This protein binds this small molecule.
Small molecule (SMILES): Cc1nc2c(NC(C)C)nc(CCc3nc(N4CCCC4)nn3C)nn2c1C

Binding-site contacts:
Ligand atom C04 contacts residue PRO266 of chain 1.D at 3.6 Å (hydrophobic).
Ligand atom C11 contacts residue PHE283 of chain 1.D at 3.5 Å (hydrophobic).
Ligand atom C24 contacts residue LEU229 of chain 1.D at 3.6 Å (hydrophobic).
Ligand atom C26 contacts residue PHE250 of chain 1.D at 3.7 Å (hydrophobic).
Ligand atom C11 contacts residue TYR247 of chain 1.D at 3.7 Å (hydrophobic).
Ligand atom C08 contacts residue GLY279 of chain 1.D at 3.5 Å.
Ligand atom N10 contacts residue MET267 of chain 1.D at 3.7 Å.
Ligand atom C08 contacts residue TYR247 of chain 1.D at 3.5 Å (hydrophobic).
Ligand atom C16 contacts residue PHE283 of chain 1.D at 3.6 Å (hydrophobic).
Ligand atom C11 contacts residue GLN280 of chain 1.D at 3.6 Å.
Ligand atom C23 contacts residue GLN280 of chain 1.D at 3.5 Å.
Ligand atom N09 contacts residue GLY279 of chain 1.D at 3.6 Å.
Ligand atom C21 contacts residue ILE246 of chain 1.D at 3.6 Å (hydrophobic).
Ligand atom C03 contacts residue GLU275 of chain 1.D at 3.5 Å.
Ligand atom C04 contacts residue LYS272 of chain 1.D at 3.7 Å.
Ligand atom C23 contacts residue ILE246 of chain 1.D at 3.6 Å (hydrophobic).
Ligand atom N07 contacts residue GLY279 of chain 1.D at 3.6 Å.
Ligand atom C18 contacts residue PHE283 of chain 1.D at 3.4 Å (hydrophobic).
Ligand atom C13 contacts residue TYR247 of chain 1.D at 3.4 Å (hydrophobic).
Ligand atom C02 contacts residue TYR247 of chain 1.D at 3.7 Å (hydrophobic).
Ligand atom N09 contacts residue MET267 of chain 1.D at 3.6 Å.
Ligand atom C20 contacts residue PHE283 of chain 1.D at 3.7 Å (hydrophobic).
Ligand atom C03 contacts residue VAL276 of chain 1.D at 3.7 Å (hydrophobic).
Ligand atom N22 contacts residue LEU229 of chain 1.D at 3.7 Å.
Ligand atom N01 contacts residue GLY279 of chain 1.D at 3.5 Å.
Ligand atom N22 contacts residue PHE283 of chain 1.D at 3.6 Å.
Ligand atom C28 contacts residue PHE283 of chain 1.D at 3.7 Å (hydrophobic).
Ligand atom C14 contacts residue PHE250 of chain 1.D at 3.7 Å (hydrophobic).
Ligand atom N10 contacts residue GLY279 of chain 1.D at 3.8 Å.
Ligand atom N01 contacts residue MET267 of chain 1.D at 3.7 Å.
Ligand atom N07 contacts residue TYR247 of chain 1.D at 2.7 Å (h-bond).
Ligand atom C03 contacts residue LYS272 of chain 1.D at 3.8 Å.
Ligand atom C13 contacts residue MET267 of chain 1.D at 3.8 Å (hydrophobic).
Ligand atom C20 contacts residue ILE246 of chain 1.D at 3.5 Å (hydrophobic).
Ligand atom C13 contacts residue GLN280 of chain 1.D at 3.5 Å.
Ligand atom C08 contacts residue MET267 of chain 1.D at 3.6 Å (hydrophobic).
Ligand atom N17 contacts residue PHE250 of chain 1.D at 3.4 Å.
Ligand atom C06 contacts residue GLY279 of chain 1.D at 3.4 Å.
Ligand atom N15 contacts residue GLN280 of chain 1.D at 3.2 Å (h-bond).
Ligand atom N19 contacts residue PHE283 of chain 1.D at 3.6 Å.

Sequence of chain 1.D:
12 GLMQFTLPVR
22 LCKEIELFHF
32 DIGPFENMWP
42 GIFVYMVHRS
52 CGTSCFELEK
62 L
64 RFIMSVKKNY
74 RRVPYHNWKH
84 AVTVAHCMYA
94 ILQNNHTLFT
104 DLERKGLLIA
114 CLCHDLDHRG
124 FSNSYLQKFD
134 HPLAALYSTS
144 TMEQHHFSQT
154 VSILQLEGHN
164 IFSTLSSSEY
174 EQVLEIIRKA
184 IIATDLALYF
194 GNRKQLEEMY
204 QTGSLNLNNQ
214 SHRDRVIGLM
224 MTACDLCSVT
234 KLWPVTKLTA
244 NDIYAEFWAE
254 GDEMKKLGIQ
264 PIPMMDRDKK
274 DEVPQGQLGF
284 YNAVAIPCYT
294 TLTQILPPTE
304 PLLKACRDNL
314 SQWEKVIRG